The protein below binds the small molecule below.
Small molecule (SMILES): COc1ccc(OCc2ccc(COc3c(Cl)cccc3Cl)cc2)c(Cl)c1

Binding-site contacts:
Ligand atom C19 contacts residue LEU240 of chain 8.A at 3.8 Å (hydrophobic).
Ligand atom C21 contacts residue HIS207 of chain 8.A at 3.6 Å.
Ligand atom C17 contacts residue ALA24 of chain 8.C at 3.7 Å (hydrophobic).
Ligand atom O1 contacts residue ILE110 of chain 8.A at 3.7 Å.
Ligand atom C10 contacts residue TYR159 of chain 8.A at 3.5 Å (hydrophobic).
Ligand atom C17 contacts residue TYR159 of chain 8.A at 3.7 Å (hydrophobic).
Ligand atom O2 contacts residue VAL196 of chain 8.A at 3.4 Å.
Ligand atom C13 contacts residue ILE110 of chain 8.A at 3.7 Å (hydrophobic).
Ligand atom CL3 contacts residue PHE134 of chain 8.A at 3.8 Å.
Ligand atom C21 contacts residue SER128 of chain 8.A at 3.8 Å.
Ligand atom C7 contacts residue PHE237 of chain 8.A at 3.5 Å (hydrophobic).
Ligand atom C16 contacts residue TYR159 of chain 8.A at 3.8 Å (hydrophobic).
Ligand atom C7 contacts residue MET132 of chain 8.A at 3.3 Å (hydrophobic).
Ligand atom C9 contacts residue PHE237 of chain 8.A at 3.7 Å (hydrophobic).
Ligand atom O3 contacts residue PHE130 of chain 8.A at 3.6 Å.
Ligand atom CL3 contacts residue LEU240 of chain 8.A at 3.8 Å.
Ligand atom C6 contacts residue TYR112 of chain 8.A at 3.7 Å (hydrophobic).
Ligand atom C1 contacts residue TYR205 of chain 8.A at 3.8 Å (hydrophobic).
Ligand atom C12 contacts residue PHE134 of chain 8.A at 3.8 Å (hydrophobic).
Ligand atom C16 contacts residue ALA24 of chain 8.C at 3.8 Å (hydrophobic).
Ligand atom O3 contacts residue TYR112 of chain 8.A at 3.6 Å.
Ligand atom O1 contacts residue MET132 of chain 8.A at 3.7 Å.
Ligand atom C2 contacts residue PHE237 of chain 8.A at 3.6 Å (hydrophobic).
Ligand atom C3 contacts residue MET132 of chain 8.A at 3.7 Å (hydrophobic).
Ligand atom C5 contacts residue TYR112 of chain 8.A at 3.5 Å (hydrophobic).
Ligand atom CL2 contacts residue TYR159 of chain 8.A at 3.6 Å.
Ligand atom C11 contacts residue ILE110 of chain 8.A at 3.8 Å (hydrophobic).
Ligand atom O1 contacts residue PHE237 of chain 8.A at 3.8 Å.
Ligand atom C21 contacts residue TYR205 of chain 8.A at 3.8 Å (hydrophobic).
Ligand atom C8 contacts residue MET132 of chain 8.A at 3.4 Å (hydrophobic).
Ligand atom CL2 contacts residue ALA24 of chain 8.C at 3.5 Å.
Ligand atom C13 contacts residue PHE134 of chain 8.A at 3.7 Å (hydrophobic).
Ligand atom C13 contacts residue MET132 of chain 8.A at 3.4 Å (hydrophobic).
Ligand atom C12 contacts residue ILE110 of chain 8.A at 3.8 Å (hydrophobic).
Ligand atom CL2 contacts residue ILE25 of chain 8.C at 3.4 Å.
Ligand atom C14 contacts residue TYR159 of chain 8.A at 3.5 Å (hydrophobic).
Ligand atom C20 contacts residue ILE194 of chain 8.A at 3.8 Å (hydrophobic).
Ligand atom C4 contacts residue MET132 of chain 8.A at 3.8 Å (hydrophobic).
Ligand atom C20 contacts residue LEU240 of chain 8.A at 3.8 Å (hydrophobic).
Ligand atom C9 contacts residue VAL199 of chain 8.A at 3.6 Å (hydrophobic).

Sequence of chain 8.A:
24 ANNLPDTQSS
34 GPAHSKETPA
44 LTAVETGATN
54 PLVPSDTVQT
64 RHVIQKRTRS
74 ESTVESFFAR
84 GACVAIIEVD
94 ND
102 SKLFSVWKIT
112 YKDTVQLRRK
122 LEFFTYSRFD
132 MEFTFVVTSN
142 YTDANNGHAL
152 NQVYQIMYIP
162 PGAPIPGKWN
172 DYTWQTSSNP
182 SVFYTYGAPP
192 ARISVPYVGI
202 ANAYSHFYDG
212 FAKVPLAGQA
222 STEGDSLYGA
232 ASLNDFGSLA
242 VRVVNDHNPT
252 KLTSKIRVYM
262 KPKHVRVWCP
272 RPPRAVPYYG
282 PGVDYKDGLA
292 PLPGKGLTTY

Sequence of chain 8.C:
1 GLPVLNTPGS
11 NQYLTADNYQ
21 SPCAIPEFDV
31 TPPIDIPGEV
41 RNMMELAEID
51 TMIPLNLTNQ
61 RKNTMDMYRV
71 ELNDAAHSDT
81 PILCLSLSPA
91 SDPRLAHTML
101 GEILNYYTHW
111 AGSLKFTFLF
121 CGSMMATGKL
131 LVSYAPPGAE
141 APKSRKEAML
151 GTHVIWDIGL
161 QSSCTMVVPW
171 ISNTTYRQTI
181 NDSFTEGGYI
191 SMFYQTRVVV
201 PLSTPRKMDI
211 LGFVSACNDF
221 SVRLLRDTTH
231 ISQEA